Sequence of chain 1.Q:
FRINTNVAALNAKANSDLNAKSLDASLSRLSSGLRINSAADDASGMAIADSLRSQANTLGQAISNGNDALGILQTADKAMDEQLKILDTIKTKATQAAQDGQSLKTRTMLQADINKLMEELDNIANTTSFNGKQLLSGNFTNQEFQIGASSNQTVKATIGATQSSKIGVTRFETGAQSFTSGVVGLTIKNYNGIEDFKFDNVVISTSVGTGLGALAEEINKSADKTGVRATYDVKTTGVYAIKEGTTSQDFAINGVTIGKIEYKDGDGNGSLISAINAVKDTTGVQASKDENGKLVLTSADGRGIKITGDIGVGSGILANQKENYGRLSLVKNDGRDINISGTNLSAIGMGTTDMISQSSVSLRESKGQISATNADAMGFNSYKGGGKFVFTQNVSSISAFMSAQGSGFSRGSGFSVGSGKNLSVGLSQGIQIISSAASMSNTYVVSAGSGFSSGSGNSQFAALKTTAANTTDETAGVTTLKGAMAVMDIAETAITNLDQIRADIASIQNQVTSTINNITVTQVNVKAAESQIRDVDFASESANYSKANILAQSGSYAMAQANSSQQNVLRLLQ

A small-molecule ligand and the protein it binds are described below.
Small molecule (SMILES): C[C@H](O)[C@H](N)[C@@H]1O[C@](O)(C(=O)O)C[C@H](O)[C@@H]1N

Binding-site contacts:
Ligand atom C6 contacts residue SER343 of chain 1.Q at 3.2 Å.
Ligand atom O1B contacts residue LYS191 of chain 1.Q at 3.1 Å (salt-bridge).
Ligand atom O6 contacts residue SER343 of chain 1.Q at 2.2 Å (h-bond).
Ligand atom C2 contacts residue SER343 of chain 1.Q at 1.4 Å.
Ligand atom C5 contacts residue SER343 of chain 1.Q at 4.0 Å.
Ligand atom C7 contacts residue SER343 of chain 1.Q at 4.3 Å.
Ligand atom O1A contacts residue GLY344 of chain 1.Q at 3.8 Å.
Ligand atom O8 contacts residue SER343 of chain 1.Q at 4.3 Å.
Ligand atom C3 contacts residue SER343 of chain 1.Q at 2.8 Å.
Ligand atom O1B contacts residue SER343 of chain 1.Q at 2.6 Å (h-bond).
Ligand atom O8 contacts residue LYS191 of chain 1.Q at 4.2 Å.
Ligand atom C1 contacts residue SER343 of chain 1.Q at 1.8 Å.
Ligand atom C2 contacts residue GLY344 of chain 1.Q at 4.4 Å.
Ligand atom O1A contacts residue SER343 of chain 1.Q at 2.4 Å (h-bond).
Ligand atom C1 contacts residue LYS191 of chain 1.Q at 4.3 Å.
Ligand atom C4 contacts residue SER343 of chain 1.Q at 3.7 Å.
Ligand atom C3 contacts residue GLY344 of chain 1.Q at 4.3 Å.